Binding-site contacts:
Ligand atom O1A contacts residue TYR137 of chain 1.B at 3.5 Å.
Ligand atom N6 contacts residue ASP89 of chain 1.B at 2.6 Å (salt-bridge).
Ligand atom O2' contacts residue LYS57 of chain 1.B at 3.3 Å (salt-bridge).
Ligand atom O2A contacts residue PHE136 of chain 1.B at 2.8 Å (h-bond).
Ligand atom O3' contacts residue GLY110 of chain 1.B at 3.0 Å (h-bond).
Ligand atom C2 contacts residue ALA54 of chain 1.B at 3.5 Å (hydrophobic).
Ligand atom C6 contacts residue ASP89 of chain 1.B at 3.6 Å.
Ligand atom O1B contacts residue SER109 of chain 1.B at 2.3 Å (h-bond).
Ligand atom O2A contacts residue ASN50 of chain 1.B at 2.8 Å (h-bond).
Ligand atom N3B contacts residue GLY130 of chain 1.B at 3.5 Å.
Ligand atom O3A contacts residue VAL134 of chain 1.B at 3.4 Å (h-bond).
Ligand atom O1A contacts residue CA1 of chain 1.F at 2.7 Å.
Ligand atom N1 contacts residue THR182 of chain 1.B at 3.4 Å (h-bond).
Ligand atom O1A contacts residue VAL134 of chain 1.B at 3.4 Å (h-bond).
Ligand atom O2G contacts residue GLU46 of chain 1.B at 3.0 Å (salt-bridge).
Ligand atom O1G contacts residue GLY133 of chain 1.B at 3.3 Å (h-bond).
Ligand atom O2B contacts residue ASN50 of chain 1.B at 2.6 Å (h-bond).
Ligand atom N7 contacts residue ASN50 of chain 1.B at 3.5 Å.
Ligand atom C8 contacts residue ASN50 of chain 1.B at 3.6 Å.
Ligand atom O4' contacts residue LEU103 of chain 1.B at 3.5 Å.
Ligand atom N1 contacts residue ALA54 of chain 1.B at 3.2 Å.
Ligand atom O3A contacts residue GLY133 of chain 1.B at 3.0 Å.
Ligand atom C5' contacts residue CA1 of chain 1.F at 3.5 Å.
Ligand atom O3' contacts residue SER109 of chain 1.B at 3.4 Å (h-bond).
Ligand atom C5' contacts residue ARG108 of chain 1.B at 3.5 Å.
Ligand atom O2' contacts residue SER111 of chain 1.B at 3.5 Å (h-bond).
Ligand atom O2' contacts residue GLY110 of chain 1.B at 3.2 Å.
Ligand atom N3B contacts residue PHE132 of chain 1.B at 3.4 Å (h-bond).
Ligand atom O2' contacts residue ASN102 of chain 1.B at 3.2 Å (h-bond).
Ligand atom O3' contacts residue SER111 of chain 1.B at 3.1 Å (h-bond).
Ligand atom O1G contacts residue VAL134 of chain 1.B at 2.9 Å (h-bond).
Ligand atom N3B contacts residue GLN131 of chain 1.B at 3.1 Å (h-bond).
Ligand atom O2G contacts residue ASN50 of chain 1.B at 3.4 Å (h-bond).
Ligand atom O4' contacts residue ASN102 of chain 1.B at 3.3 Å.
Ligand atom O1G contacts residue GLY135 of chain 1.B at 2.6 Å (h-bond).
Ligand atom O3G contacts residue ARG333 of chain 1.B at 2.7 Å (salt-bridge).
Ligand atom O1A contacts residue GLY133 of chain 1.B at 3.1 Å.
Ligand atom N3B contacts residue GLY133 of chain 1.B at 3.2 Å (h-bond).
Ligand atom O2A contacts residue GLY135 of chain 1.B at 3.2 Å (h-bond).
Ligand atom O3G contacts residue PHE132 of chain 1.B at 3.4 Å.

A small-molecule ligand and the protein it binds are described below.
Small molecule (SMILES): Nc1ncnc2c1ncn2[C@@H]1O[C@H](CO[P](=O)(O)O[P](=O)(O)NP(=O)(O)O)[C@@H](O)[C@H]1O

Sequence of chain 1.B:
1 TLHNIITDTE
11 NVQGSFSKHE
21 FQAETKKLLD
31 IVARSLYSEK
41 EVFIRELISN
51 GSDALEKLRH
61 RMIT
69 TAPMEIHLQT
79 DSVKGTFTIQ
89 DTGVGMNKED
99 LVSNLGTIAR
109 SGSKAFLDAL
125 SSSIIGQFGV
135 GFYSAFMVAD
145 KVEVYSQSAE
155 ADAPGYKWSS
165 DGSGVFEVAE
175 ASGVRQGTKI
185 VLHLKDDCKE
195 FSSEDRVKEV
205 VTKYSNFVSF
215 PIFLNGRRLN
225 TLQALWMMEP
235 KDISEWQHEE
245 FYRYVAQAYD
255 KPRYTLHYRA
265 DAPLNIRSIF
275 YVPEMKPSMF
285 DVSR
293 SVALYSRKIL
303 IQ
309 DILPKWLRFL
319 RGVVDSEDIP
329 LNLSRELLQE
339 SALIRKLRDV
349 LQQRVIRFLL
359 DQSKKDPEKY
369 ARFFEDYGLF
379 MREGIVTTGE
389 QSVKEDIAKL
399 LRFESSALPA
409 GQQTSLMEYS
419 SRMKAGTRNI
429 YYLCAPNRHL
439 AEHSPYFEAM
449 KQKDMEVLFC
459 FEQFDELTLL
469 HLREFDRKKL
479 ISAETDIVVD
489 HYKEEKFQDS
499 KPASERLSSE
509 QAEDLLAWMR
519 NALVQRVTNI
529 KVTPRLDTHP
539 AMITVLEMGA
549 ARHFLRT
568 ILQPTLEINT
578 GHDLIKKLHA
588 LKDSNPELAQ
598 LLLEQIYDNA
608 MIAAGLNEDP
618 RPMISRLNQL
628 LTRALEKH